The small molecule below binds the protein below.
Small molecule (SMILES): CC(=O)N[C@@H]1[C@@H](O)[C@H](O)[C@@H](CO)O[C@H]1O

Sequence of chain 1.X:
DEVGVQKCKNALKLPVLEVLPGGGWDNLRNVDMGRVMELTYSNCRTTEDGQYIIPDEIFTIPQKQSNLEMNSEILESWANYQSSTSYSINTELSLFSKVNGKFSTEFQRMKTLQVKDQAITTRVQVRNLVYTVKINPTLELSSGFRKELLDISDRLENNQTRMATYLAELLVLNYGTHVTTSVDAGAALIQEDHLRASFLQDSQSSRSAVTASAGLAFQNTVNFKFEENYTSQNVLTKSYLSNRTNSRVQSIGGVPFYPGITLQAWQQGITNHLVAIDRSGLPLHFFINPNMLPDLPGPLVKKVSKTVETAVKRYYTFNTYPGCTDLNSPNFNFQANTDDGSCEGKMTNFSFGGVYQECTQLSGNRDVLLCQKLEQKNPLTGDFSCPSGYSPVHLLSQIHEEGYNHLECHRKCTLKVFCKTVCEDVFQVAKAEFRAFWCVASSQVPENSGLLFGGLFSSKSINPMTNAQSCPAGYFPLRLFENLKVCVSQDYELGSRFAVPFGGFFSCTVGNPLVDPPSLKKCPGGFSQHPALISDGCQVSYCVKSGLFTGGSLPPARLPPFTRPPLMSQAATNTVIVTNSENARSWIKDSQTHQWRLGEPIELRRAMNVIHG

Sequence of chain 1.Y:
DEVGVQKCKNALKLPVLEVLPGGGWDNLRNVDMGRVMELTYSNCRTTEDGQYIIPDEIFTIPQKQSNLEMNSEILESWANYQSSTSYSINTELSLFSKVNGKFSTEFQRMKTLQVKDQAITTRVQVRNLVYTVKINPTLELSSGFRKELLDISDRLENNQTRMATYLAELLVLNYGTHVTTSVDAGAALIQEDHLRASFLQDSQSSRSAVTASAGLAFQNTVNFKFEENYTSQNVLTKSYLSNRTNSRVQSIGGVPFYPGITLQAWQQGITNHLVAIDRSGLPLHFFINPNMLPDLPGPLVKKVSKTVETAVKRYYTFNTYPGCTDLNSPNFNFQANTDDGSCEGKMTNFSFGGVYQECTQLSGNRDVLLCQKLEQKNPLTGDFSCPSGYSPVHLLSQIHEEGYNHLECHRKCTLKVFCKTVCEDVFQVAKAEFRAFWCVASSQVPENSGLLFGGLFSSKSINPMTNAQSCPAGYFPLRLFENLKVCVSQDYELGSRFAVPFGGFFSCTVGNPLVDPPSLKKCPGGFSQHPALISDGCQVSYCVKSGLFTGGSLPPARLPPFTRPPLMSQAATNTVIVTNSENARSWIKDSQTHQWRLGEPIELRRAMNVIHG

Binding-site contacts:
Ligand atom O7 contacts residue ASN168 of chain 1.Y at 3.1 Å (h-bond).
Ligand atom C7 contacts residue ASN168 of chain 1.Y at 3.2 Å.
Ligand atom C1 contacts residue ASN168 of chain 1.Y at 1.4 Å.
Ligand atom N2 contacts residue ASN168 of chain 1.Y at 2.9 Å (h-bond).
Ligand atom C8 contacts residue ASN168 of chain 1.Y at 4.4 Å.
Ligand atom O5 contacts residue ASN168 of chain 1.Y at 2.4 Å (h-bond).
Ligand atom O7 contacts residue LEU416 of chain 1.X at 3.9 Å.
Ligand atom C3 contacts residue ASN168 of chain 1.Y at 3.8 Å.
Ligand atom C2 contacts residue ASN168 of chain 1.Y at 2.5 Å.
Ligand atom C8 contacts residue LEU416 of chain 1.X at 4.0 Å (hydrophobic).
Ligand atom C4 contacts residue ASN168 of chain 1.Y at 4.2 Å.
Ligand atom C7 contacts residue LEU416 of chain 1.X at 3.9 Å (hydrophobic).
Ligand atom N2 contacts residue LEU416 of chain 1.X at 4.2 Å.
Ligand atom O3 contacts residue LEU416 of chain 1.X at 3.8 Å.
Ligand atom C5 contacts residue ASN168 of chain 1.Y at 3.7 Å.
Ligand atom C8 contacts residue ASP434 of chain 1.X at 4.0 Å.